This small molecule binds to this protein.
Small molecule (SMILES): CC(=O)N[C@@H]1[C@@H](O)[C@H](O)[C@@H](CO)O[C@H]1O

Sequence of chain 5.B:
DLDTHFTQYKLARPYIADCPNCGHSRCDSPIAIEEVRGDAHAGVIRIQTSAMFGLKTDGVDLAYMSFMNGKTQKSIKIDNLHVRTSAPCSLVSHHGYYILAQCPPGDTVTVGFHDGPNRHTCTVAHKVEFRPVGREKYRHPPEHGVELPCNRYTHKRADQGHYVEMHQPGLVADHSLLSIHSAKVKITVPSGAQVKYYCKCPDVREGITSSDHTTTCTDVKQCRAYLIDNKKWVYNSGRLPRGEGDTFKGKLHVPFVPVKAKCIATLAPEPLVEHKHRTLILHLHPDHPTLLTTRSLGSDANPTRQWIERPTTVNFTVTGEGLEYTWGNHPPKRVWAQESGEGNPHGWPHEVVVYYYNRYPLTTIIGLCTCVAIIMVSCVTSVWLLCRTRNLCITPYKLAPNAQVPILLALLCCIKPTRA

Binding-site contacts:
Ligand atom C6 contacts residue ASN315 of chain 5.B at 4.5 Å.
Ligand atom C3 contacts residue ASN315 of chain 5.B at 3.8 Å.
Ligand atom C4 contacts residue ASN315 of chain 5.B at 4.3 Å.
Ligand atom C1 contacts residue VAL314 of chain 5.B at 4.4 Å (hydrophobic).
Ligand atom N2 contacts residue ASN315 of chain 5.B at 2.8 Å (h-bond).
Ligand atom O5 contacts residue THR313 of chain 5.B at 4.3 Å.
Ligand atom C8 contacts residue ASN315 of chain 5.B at 3.5 Å.
Ligand atom O7 contacts residue ASN315 of chain 5.B at 4.2 Å.
Ligand atom C1 contacts residue ASN315 of chain 5.B at 1.4 Å.
Ligand atom C5 contacts residue ASN315 of chain 5.B at 3.7 Å.
Ligand atom C6 contacts residue THR313 of chain 5.B at 4.5 Å.
Ligand atom O5 contacts residue VAL314 of chain 5.B at 3.8 Å.
Ligand atom C8 contacts residue ILE281 of chain 5.B at 4.5 Å (hydrophobic).
Ligand atom O5 contacts residue ASN315 of chain 5.B at 2.4 Å (h-bond).
Ligand atom C7 contacts residue ASN315 of chain 5.B at 3.3 Å.
Ligand atom C2 contacts residue ASN315 of chain 5.B at 2.5 Å.